Sequence of chain 1.C:
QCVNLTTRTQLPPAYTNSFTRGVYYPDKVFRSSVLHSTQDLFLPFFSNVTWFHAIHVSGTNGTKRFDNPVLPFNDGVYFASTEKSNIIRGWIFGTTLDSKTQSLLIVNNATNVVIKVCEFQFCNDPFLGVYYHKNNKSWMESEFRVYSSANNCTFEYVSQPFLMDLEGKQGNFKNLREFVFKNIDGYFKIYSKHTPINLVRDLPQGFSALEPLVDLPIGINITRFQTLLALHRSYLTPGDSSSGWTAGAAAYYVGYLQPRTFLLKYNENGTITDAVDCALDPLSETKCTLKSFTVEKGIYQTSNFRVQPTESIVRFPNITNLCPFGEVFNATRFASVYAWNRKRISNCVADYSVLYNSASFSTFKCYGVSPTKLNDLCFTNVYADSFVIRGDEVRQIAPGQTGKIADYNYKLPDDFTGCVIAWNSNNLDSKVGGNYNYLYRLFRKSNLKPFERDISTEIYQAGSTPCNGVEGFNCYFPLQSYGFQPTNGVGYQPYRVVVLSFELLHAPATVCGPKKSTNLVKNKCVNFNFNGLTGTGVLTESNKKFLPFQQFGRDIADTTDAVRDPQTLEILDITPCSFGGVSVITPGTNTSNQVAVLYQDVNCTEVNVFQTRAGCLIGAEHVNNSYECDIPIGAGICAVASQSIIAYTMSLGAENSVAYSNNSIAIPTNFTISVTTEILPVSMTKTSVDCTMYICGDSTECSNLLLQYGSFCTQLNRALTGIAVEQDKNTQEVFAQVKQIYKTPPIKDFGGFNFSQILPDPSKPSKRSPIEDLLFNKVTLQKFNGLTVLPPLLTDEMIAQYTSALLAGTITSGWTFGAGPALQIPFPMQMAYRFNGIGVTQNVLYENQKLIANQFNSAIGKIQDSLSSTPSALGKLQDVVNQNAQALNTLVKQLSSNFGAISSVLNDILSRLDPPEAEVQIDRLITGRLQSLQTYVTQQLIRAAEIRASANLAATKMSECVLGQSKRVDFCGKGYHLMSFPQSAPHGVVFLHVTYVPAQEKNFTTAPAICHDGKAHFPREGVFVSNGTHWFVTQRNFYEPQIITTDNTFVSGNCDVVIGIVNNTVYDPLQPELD

Binding-site contacts:
Ligand atom O3 contacts residue ASN165 of chain 1.C at 4.4 Å.
Ligand atom O5 contacts residue GLU132 of chain 1.C at 4.3 Å.
Ligand atom O5 contacts residue ASN165 of chain 1.C at 2.6 Å (h-bond).
Ligand atom C5 contacts residue ASN165 of chain 1.C at 3.7 Å.
Ligand atom C8 contacts residue GLU132 of chain 1.C at 4.0 Å.
Ligand atom C3 contacts residue GLU132 of chain 1.C at 4.3 Å.
Ligand atom C1 contacts residue GLU132 of chain 1.C at 3.9 Å.
Ligand atom C3 contacts residue ASN165 of chain 1.C at 3.6 Å.
Ligand atom C7 contacts residue ASN165 of chain 1.C at 4.0 Å.
Ligand atom C4 contacts residue GLU132 of chain 1.C at 4.1 Å.
Ligand atom C1 contacts residue ASN165 of chain 1.C at 1.4 Å.
Ligand atom C4 contacts residue ASN165 of chain 1.C at 3.7 Å.
Ligand atom N2 contacts residue ASN165 of chain 1.C at 3.5 Å (h-bond).
Ligand atom C2 contacts residue GLU132 of chain 1.C at 3.8 Å.
Ligand atom O3 contacts residue GLU132 of chain 1.C at 4.0 Å.
Ligand atom C8 contacts residue ASN165 of chain 1.C at 3.6 Å.
Ligand atom C8 contacts residue ASN164 of chain 1.C at 4.1 Å.
Ligand atom C2 contacts residue ASN165 of chain 1.C at 2.5 Å.

A protein and the small-molecule ligand that binds it are described below.
Small molecule (SMILES): CC(=O)N[C@@H]1[C@@H](O)[C@H](O)[C@@H](CO)O[C@H]1O